Binding-site contacts:
Ligand atom C1 contacts residue CYS108 of chain 1.B at 4.4 Å (hydrophobic).
Ligand atom C5 contacts residue THR67 of chain 1.B at 2.8 Å.
Ligand atom C2 contacts residue THR67 of chain 1.B at 2.4 Å.
Ligand atom O4 contacts residue PRO109 of chain 1.B at 3.9 Å.
Ligand atom C5 contacts residue CYS68 of chain 1.B at 3.9 Å (hydrophobic).
Ligand atom C5 contacts residue CYS68 of chain 1.B at 3.9 Å (hydrophobic).
Ligand atom O2 contacts residue PRO109 of chain 1.B at 3.8 Å.
Ligand atom O4 contacts residue THR67 of chain 1.B at 4.5 Å.
Ligand atom C1 contacts residue CYS68 of chain 1.B at 4.5 Å (hydrophobic).
Ligand atom C4 contacts residue THR67 of chain 1.B at 3.4 Å.
Ligand atom O5 contacts residue THR67 of chain 1.B at 2.3 Å (h-bond).
Ligand atom C3 contacts residue CYS68 of chain 1.B at 4.1 Å (hydrophobic).
Ligand atom O3 contacts residue THR67 of chain 1.B at 4.2 Å.
Ligand atom C1 contacts residue THR67 of chain 1.B at 1.4 Å.
Ligand atom O5 contacts residue CYS68 of chain 1.B at 4.4 Å.
Ligand atom O2 contacts residue THR67 of chain 1.B at 2.9 Å (h-bond).
Ligand atom C3 contacts residue THR67 of chain 1.B at 2.9 Å.
Ligand atom O4 contacts residue CYS108 of chain 1.B at 3.5 Å (h-bond).
Ligand atom C6 contacts residue CYS68 of chain 1.B at 4.4 Å (hydrophobic).
Ligand atom C6 contacts residue VAL66 of chain 1.B at 4.3 Å (hydrophobic).
Ligand atom C6 contacts residue CYS68 of chain 1.B at 4.5 Å (hydrophobic).
Ligand atom C6 contacts residue THR67 of chain 1.B at 3.8 Å.
Ligand atom C4 contacts residue PRO109 of chain 1.B at 4.1 Å (hydrophobic).
Ligand atom O6 contacts residue VAL66 of chain 1.B at 3.3 Å.
Ligand atom C4 contacts residue CYS68 of chain 1.B at 3.8 Å (hydrophobic).
Ligand atom C6 contacts residue GLN105 of chain 1.B at 3.7 Å.
Ligand atom C5 contacts residue CYS108 of chain 1.B at 4.0 Å (hydrophobic).
Ligand atom C4 contacts residue CYS108 of chain 1.B at 4.4 Å (hydrophobic).

A protein and the small-molecule ligand that binds it are described below.
Small molecule (SMILES): C[C@@H]1OC[C@@H](O)[C@H](O[C@@H]2O[C@H](CO)[C@@H](O)[C@H](O)[C@H]2O)[C@@H]1O

Sequence of chain 1.B:
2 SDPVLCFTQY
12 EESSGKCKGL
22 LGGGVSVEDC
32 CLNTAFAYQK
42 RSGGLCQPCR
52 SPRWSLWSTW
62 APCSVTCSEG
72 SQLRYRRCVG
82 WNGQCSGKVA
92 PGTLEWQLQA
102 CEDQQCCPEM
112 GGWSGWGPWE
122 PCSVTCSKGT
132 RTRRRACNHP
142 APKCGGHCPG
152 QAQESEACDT